Sequence of chain 3.C:
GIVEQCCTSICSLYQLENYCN

Sequence of chain 2.D:
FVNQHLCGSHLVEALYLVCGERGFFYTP

Binding-site contacts:
Ligand atom CH2 contacts residue CYS6 of chain 3.C at 3.7 Å (hydrophobic).
Ligand atom NE1 contacts residue ALA14 of chain 3.D at 4.2 Å.
Ligand atom CE3 contacts residue LEU16 of chain 3.C at 4.2 Å (hydrophobic).
Ligand atom CE3 contacts residue CYS11 of chain 3.C at 3.5 Å (hydrophobic).
Ligand atom CD1 contacts residue HIS5 of chain 2.D at 3.5 Å.
Ligand atom CB contacts residue LEU16 of chain 3.C at 4.2 Å (hydrophobic).
Ligand atom CZ2 contacts residue LEU11 of chain 3.D at 4.1 Å (hydrophobic).
Ligand atom CD2 contacts residue CYS11 of chain 3.C at 4.2 Å (hydrophobic).
Ligand atom CG contacts residue HIS5 of chain 2.D at 3.4 Å.
Ligand atom NZ contacts residue ILE10 of chain 3.C at 4.1 Å.
Ligand atom CE2 contacts residue HIS5 of chain 2.D at 3.7 Å.
Ligand atom NZ contacts residue LEU13 of chain 3.C at 4.3 Å.
Ligand atom OH contacts residue ILE10 of chain 3.C at 4.0 Å.
Ligand atom CA contacts residue CYS11 of chain 3.C at 3.2 Å (hydrophobic).
Ligand atom CA contacts residue ILE10 of chain 3.C at 3.8 Å (hydrophobic).
Ligand atom CB contacts residue HIS5 of chain 2.D at 4.0 Å.
Ligand atom NE1 contacts residue LEU17 of chain 2.B at 4.2 Å.
Ligand atom CG contacts residue LEU17 of chain 2.B at 4.0 Å (hydrophobic).
Ligand atom CG contacts residue LEU16 of chain 3.C at 4.1 Å (hydrophobic).
Ligand atom CB contacts residue CYS11 of chain 3.C at 3.8 Å (hydrophobic).
Ligand atom CH2 contacts residue LEU11 of chain 3.D at 3.5 Å (hydrophobic).
Ligand atom CD2 contacts residue LEU16 of chain 3.C at 4.1 Å (hydrophobic).
Ligand atom CE3 contacts residue HIS5 of chain 2.D at 4.3 Å.
Ligand atom OH contacts residue LEU11 of chain 3.D at 4.2 Å.
Ligand atom CZ3 contacts residue CYS11 of chain 3.C at 4.1 Å (hydrophobic).
Ligand atom OH contacts residue CYS6 of chain 3.C at 2.4 Å (h-bond).
Ligand atom CZ2 contacts residue HIS5 of chain 2.D at 4.1 Å.
Ligand atom CZ3 contacts residue LEU11 of chain 3.D at 4.0 Å (hydrophobic).
Ligand atom CB contacts residue LEU13 of chain 3.C at 3.7 Å (hydrophobic).
Ligand atom OH contacts residue SER9 of chain 3.C at 3.4 Å (h-bond).
Ligand atom NZ contacts residue CYS11 of chain 3.C at 2.7 Å (h-bond).
Ligand atom CD1 contacts residue LEU17 of chain 2.B at 3.4 Å (hydrophobic).
Ligand atom CD2 contacts residue HIS5 of chain 2.D at 3.6 Å.
Ligand atom OH contacts residue CYS11 of chain 3.C at 3.4 Å (h-bond).
Ligand atom CB contacts residue LEU17 of chain 2.B at 3.8 Å (hydrophobic).
Ligand atom CA contacts residue HIS5 of chain 2.D at 3.6 Å.
Ligand atom CZ2 contacts residue LEU6 of chain 2.D at 4.3 Å (hydrophobic).
Ligand atom NE1 contacts residue HIS5 of chain 2.D at 3.7 Å.
Ligand atom CZ3 contacts residue CYS6 of chain 3.C at 3.5 Å (hydrophobic).
Ligand atom NZ contacts residue SER12 of chain 3.C at 3.8 Å.

Sequence of chain 3.D:
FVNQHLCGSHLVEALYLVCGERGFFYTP

Sequence of chain 2.B:
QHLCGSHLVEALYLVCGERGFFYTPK

A small-molecule ligand and the protein it binds are described below.
Small molecule (SMILES): NCCc1c[nH]c2ccc(O)cc12